A small-molecule ligand and the protein it binds are described below.
Small molecule (SMILES): CC(=O)N[C@@H]1[C@@H](O)[C@H](O)[C@@H](CO)O[C@H]1O

Sequence of chain 1.C:
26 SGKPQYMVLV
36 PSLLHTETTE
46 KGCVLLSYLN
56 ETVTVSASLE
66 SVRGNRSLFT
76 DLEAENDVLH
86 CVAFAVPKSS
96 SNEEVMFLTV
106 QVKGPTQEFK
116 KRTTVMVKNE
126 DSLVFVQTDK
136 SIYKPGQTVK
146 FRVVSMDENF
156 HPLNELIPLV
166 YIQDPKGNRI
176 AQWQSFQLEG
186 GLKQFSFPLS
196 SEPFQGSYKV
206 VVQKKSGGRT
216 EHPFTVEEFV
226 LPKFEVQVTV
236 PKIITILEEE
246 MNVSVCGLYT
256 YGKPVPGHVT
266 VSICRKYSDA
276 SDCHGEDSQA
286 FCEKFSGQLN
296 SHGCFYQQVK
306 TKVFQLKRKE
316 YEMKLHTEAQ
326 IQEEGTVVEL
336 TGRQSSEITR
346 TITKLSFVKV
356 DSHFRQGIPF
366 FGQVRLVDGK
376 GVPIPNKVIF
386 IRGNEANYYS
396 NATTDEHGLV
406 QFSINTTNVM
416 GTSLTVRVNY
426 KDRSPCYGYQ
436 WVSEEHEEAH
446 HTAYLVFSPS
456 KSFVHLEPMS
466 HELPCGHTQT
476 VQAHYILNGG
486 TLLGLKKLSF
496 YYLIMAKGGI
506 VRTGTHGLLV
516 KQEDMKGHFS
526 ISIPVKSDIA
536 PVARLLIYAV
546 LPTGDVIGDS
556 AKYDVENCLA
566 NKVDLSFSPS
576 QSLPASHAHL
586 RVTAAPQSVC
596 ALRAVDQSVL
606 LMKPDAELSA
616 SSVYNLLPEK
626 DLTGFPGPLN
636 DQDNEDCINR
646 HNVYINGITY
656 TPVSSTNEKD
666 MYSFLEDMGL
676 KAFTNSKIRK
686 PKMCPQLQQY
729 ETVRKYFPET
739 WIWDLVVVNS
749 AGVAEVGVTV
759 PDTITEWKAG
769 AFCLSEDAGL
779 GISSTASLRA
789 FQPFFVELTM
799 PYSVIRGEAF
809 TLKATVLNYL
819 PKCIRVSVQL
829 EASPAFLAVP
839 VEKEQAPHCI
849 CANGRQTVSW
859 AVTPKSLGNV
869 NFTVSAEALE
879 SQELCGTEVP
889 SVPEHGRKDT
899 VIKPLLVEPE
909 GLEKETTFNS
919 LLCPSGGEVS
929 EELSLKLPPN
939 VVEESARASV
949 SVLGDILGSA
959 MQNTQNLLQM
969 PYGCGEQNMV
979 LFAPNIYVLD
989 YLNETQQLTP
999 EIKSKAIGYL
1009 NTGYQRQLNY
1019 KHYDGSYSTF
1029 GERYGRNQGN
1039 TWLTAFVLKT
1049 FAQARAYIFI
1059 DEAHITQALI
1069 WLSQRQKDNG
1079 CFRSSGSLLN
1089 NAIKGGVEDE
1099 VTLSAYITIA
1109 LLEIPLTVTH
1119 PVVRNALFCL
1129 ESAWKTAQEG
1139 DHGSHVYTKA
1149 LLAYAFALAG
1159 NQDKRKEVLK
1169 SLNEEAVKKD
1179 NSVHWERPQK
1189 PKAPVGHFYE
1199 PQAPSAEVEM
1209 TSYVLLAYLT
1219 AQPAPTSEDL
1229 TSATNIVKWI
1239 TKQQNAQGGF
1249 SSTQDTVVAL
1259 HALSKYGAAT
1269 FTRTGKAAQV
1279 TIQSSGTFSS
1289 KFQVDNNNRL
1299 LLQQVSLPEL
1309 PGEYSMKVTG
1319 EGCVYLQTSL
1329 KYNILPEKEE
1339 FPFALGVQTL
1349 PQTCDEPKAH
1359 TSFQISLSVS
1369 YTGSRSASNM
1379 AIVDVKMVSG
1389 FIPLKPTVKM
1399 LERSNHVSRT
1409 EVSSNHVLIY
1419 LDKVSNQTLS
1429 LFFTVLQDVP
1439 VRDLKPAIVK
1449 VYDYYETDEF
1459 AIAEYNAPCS

Binding-site contacts:
Ligand atom O7 contacts residue THR411 of chain 1.C at 3.5 Å (h-bond).
Ligand atom C7 contacts residue THR411 of chain 1.C at 3.2 Å.
Ligand atom C6 contacts residue ASN410 of chain 1.C at 4.4 Å.
Ligand atom C2 contacts residue ASN410 of chain 1.C at 2.4 Å.
Ligand atom C2 contacts residue THR411 of chain 1.C at 4.1 Å.
Ligand atom C2 contacts residue GLN361 of chain 1.C at 4.4 Å.
Ligand atom N2 contacts residue ASN410 of chain 1.C at 2.5 Å (h-bond).
Ligand atom C7 contacts residue GLN361 of chain 1.C at 3.9 Å.
Ligand atom O6 contacts residue ASN410 of chain 1.C at 3.9 Å.
Ligand atom C4 contacts residue ASN410 of chain 1.C at 4.2 Å.
Ligand atom N2 contacts residue THR411 of chain 1.C at 2.9 Å (h-bond).
Ligand atom C3 contacts residue GLN361 of chain 1.C at 4.4 Å.
Ligand atom C8 contacts residue THR411 of chain 1.C at 4.0 Å.
Ligand atom C5 contacts residue ASN410 of chain 1.C at 3.7 Å.
Ligand atom C1 contacts residue ASN410 of chain 1.C at 1.4 Å.
Ligand atom O7 contacts residue GLN361 of chain 1.C at 2.9 Å (h-bond).
Ligand atom C3 contacts residue ASN410 of chain 1.C at 3.6 Å.
Ligand atom O4 contacts residue MET520 of chain 1.C at 4.0 Å.
Ligand atom C8 contacts residue ASN410 of chain 1.C at 3.3 Å.
Ligand atom O3 contacts residue GLN361 of chain 1.C at 3.2 Å (h-bond).
Ligand atom C7 contacts residue ASN410 of chain 1.C at 3.4 Å.
Ligand atom N2 contacts residue GLN361 of chain 1.C at 4.2 Å.
Ligand atom O5 contacts residue ASN410 of chain 1.C at 2.6 Å (h-bond).